Binding-site contacts:
Ligand atom O2P contacts residue ALA77 of chain 1.A at 4.0 Å.
Ligand atom O contacts residue ARG102 of chain 1.A at 3.6 Å (salt-bridge).
Ligand atom O3P contacts residue ALA77 of chain 1.A at 2.9 Å (h-bond).
Ligand atom CD contacts residue ALA77 of chain 1.A at 3.6 Å (hydrophobic).
Ligand atom CG contacts residue ARG102 of chain 1.A at 3.2 Å.
Ligand atom CB contacts residue GLY110 of chain 1.A at 3.3 Å.
Ligand atom CA contacts residue SER78 of chain 1.A at 3.8 Å.
Ligand atom O1P contacts residue ASP22 of chain 1.A at 2.7 Å (salt-bridge).
Ligand atom O1P contacts residue MG1 of chain 1.E at 1.9 Å.
Ligand atom CD2 contacts residue SER28 of chain 1.A at 3.6 Å.
Ligand atom CD contacts residue ARG102 of chain 1.A at 3.2 Å.
Ligand atom O2P contacts residue ASN20 of chain 1.A at 3.5 Å (h-bond).
Ligand atom CG contacts residue TYR112 of chain 1.A at 3.2 Å (hydrophobic).
Ligand atom CA contacts residue GLY110 of chain 1.A at 3.8 Å.
Ligand atom O contacts residue TYR112 of chain 1.A at 3.6 Å.
Ligand atom O2P contacts residue LYS114 of chain 1.A at 2.9 Å (salt-bridge).
Ligand atom O1P contacts residue ASN20 of chain 1.A at 2.6 Å (h-bond).
Ligand atom O1P contacts residue GLY110 of chain 1.A at 3.4 Å (h-bond).
Ligand atom P contacts residue ASN20 of chain 1.A at 3.3 Å.
Ligand atom CB contacts residue THR76 of chain 1.A at 3.9 Å.
Ligand atom CB contacts residue TYR112 of chain 1.A at 3.7 Å (hydrophobic).
Ligand atom N contacts residue SER78 of chain 1.A at 3.5 Å.
Ligand atom O3P contacts residue ASN20 of chain 1.A at 2.8 Å (h-bond).
Ligand atom CB contacts residue ASP22 of chain 1.A at 3.2 Å.
Ligand atom CA contacts residue ASP22 of chain 1.A at 3.8 Å.
Ligand atom CD1 contacts residue SER28 of chain 1.A at 4.0 Å.
Ligand atom O contacts residue ASN111 of chain 1.A at 3.3 Å (h-bond).
Ligand atom N contacts residue TYR82 of chain 1.A at 4.0 Å.
Ligand atom CG contacts residue PHE107 of chain 1.A at 3.6 Å (hydrophobic).
Ligand atom O3P contacts residue LYS114 of chain 1.A at 4.0 Å.
Ligand atom CD contacts residue TYR112 of chain 1.A at 3.8 Å (hydrophobic).
Ligand atom O2P contacts residue MG1 of chain 1.E at 3.4 Å.
Ligand atom N contacts residue ASP22 of chain 1.A at 3.2 Å (salt-bridge).
Ligand atom O contacts residue GLY110 of chain 1.A at 3.2 Å (h-bond).
Ligand atom O contacts residue SER78 of chain 1.A at 3.8 Å.
Ligand atom O3P contacts residue THR76 of chain 1.A at 2.6 Å (h-bond).
Ligand atom CD contacts residue PHE107 of chain 1.A at 3.4 Å (hydrophobic).
Ligand atom P contacts residue MG1 of chain 1.E at 3.2 Å.
Ligand atom C contacts residue SER78 of chain 1.A at 3.5 Å.
Ligand atom O1P contacts residue ASN131 of chain 1.A at 3.7 Å.

A small-molecule ligand and the protein it binds are described below.
Small molecule (SMILES): CC(C)C[C@H](N)C(=O)N[C@@H](COP(=O)(O)O)C(=O)N1CCC[C@H]1C(=O)N1CCC[C@H]1C(=O)N[C@@H](COP(=O)(O)O)C(=O)N1CCC[C@H]1C=O

Sequence of chain 1.A:
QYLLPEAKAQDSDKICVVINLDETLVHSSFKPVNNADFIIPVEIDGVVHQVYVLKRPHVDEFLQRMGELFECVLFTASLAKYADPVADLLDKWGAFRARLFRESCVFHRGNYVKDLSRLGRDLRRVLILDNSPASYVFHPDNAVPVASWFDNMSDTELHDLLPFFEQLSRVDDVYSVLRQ